This small molecule binds to this protein.
Small molecule (SMILES): O=C1Oc2ccccc2C(=O)C1CC1C(=O)Oc2ccccc2C1=O

Sequence of chain 1.B:
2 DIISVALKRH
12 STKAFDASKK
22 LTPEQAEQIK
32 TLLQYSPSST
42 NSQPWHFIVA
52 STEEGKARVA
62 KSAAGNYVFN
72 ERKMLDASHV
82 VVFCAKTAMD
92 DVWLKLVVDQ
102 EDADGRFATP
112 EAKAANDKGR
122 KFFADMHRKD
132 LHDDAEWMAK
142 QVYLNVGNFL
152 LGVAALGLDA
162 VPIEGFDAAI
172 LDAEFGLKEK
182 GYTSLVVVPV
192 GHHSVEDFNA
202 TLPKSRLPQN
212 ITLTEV

Binding-site contacts:
Ligand atom C5 contacts residue PHE70 of chain 1.A at 3.6 Å (hydrophobic).
Ligand atom C10 contacts residue FMN1 of chain 1.C at 3.8 Å.
Ligand atom C6 contacts residue LYS14 of chain 1.A at 3.5 Å.
Ligand atom C3 contacts residue THR41 of chain 1.B at 3.4 Å.
Ligand atom O38 contacts residue LYS14 of chain 1.A at 3.8 Å.
Ligand atom C5 contacts residue LYS14 of chain 1.A at 4.1 Å.
Ligand atom C10 contacts residue THR41 of chain 1.B at 4.3 Å.
Ligand atom O17 contacts residue PHE124 of chain 1.B at 4.2 Å.
Ligand atom C3 contacts residue FMN1 of chain 1.C at 3.4 Å.
Ligand atom C16 contacts residue PHE70 of chain 1.A at 3.6 Å (hydrophobic).
Ligand atom O5 contacts residue LYS14 of chain 1.A at 3.9 Å.
Ligand atom C16 contacts residue LYS14 of chain 1.A at 3.5 Å.
Ligand atom C14 contacts residue FMN1 of chain 1.C at 4.0 Å.
Ligand atom C5 contacts residue LYS74 of chain 1.A at 3.3 Å.
Ligand atom C2 contacts residue THR41 of chain 1.B at 3.8 Å.
Ligand atom O38 contacts residue FMN1 of chain 1.C at 2.9 Å (h-bond).
Ligand atom C17 contacts residue PHE70 of chain 1.A at 4.3 Å (hydrophobic).
Ligand atom C4 contacts residue THR41 of chain 1.B at 3.2 Å.
Ligand atom C17 contacts residue LYS14 of chain 1.A at 3.9 Å.
Ligand atom C9 contacts residue FMN1 of chain 1.C at 4.0 Å.
Ligand atom O17 contacts residue PHE70 of chain 1.A at 3.6 Å.
Ligand atom C19 contacts residue PHE199 of chain 1.A at 3.9 Å (hydrophobic).
Ligand atom C14 contacts residue LYS14 of chain 1.A at 4.0 Å.
Ligand atom C6 contacts residue FMN1 of chain 1.C at 4.3 Å.
Ligand atom C17 contacts residue PHE199 of chain 1.A at 4.2 Å (hydrophobic).
Ligand atom C16 contacts residue LYS74 of chain 1.A at 3.9 Å.
Ligand atom C18 contacts residue PHE199 of chain 1.A at 3.8 Å (hydrophobic).
Ligand atom O5 contacts residue FMN1 of chain 1.C at 3.2 Å (h-bond).
Ligand atom C2 contacts residue SER40 of chain 1.B at 4.2 Å.
Ligand atom C1 contacts residue PHE124 of chain 1.B at 3.5 Å (hydrophobic).
Ligand atom C1 contacts residue FMN1 of chain 1.C at 3.9 Å.
Ligand atom O38 contacts residue ASN71 of chain 1.A at 4.3 Å.
Ligand atom O16 contacts residue LYS14 of chain 1.A at 3.0 Å (salt-bridge).
Ligand atom C2 contacts residue PHE124 of chain 1.B at 3.7 Å (hydrophobic).
Ligand atom O21 contacts residue PHE199 of chain 1.A at 4.1 Å.
Ligand atom C3 contacts residue SER40 of chain 1.B at 3.5 Å.
Ligand atom O38 contacts residue LYS74 of chain 1.A at 3.9 Å.
Ligand atom C2 contacts residue FMN1 of chain 1.C at 3.8 Å.
Ligand atom C4 contacts residue FMN1 of chain 1.C at 3.4 Å.
Ligand atom C5 contacts residue FMN1 of chain 1.C at 4.0 Å.

Sequence of chain 1.A:
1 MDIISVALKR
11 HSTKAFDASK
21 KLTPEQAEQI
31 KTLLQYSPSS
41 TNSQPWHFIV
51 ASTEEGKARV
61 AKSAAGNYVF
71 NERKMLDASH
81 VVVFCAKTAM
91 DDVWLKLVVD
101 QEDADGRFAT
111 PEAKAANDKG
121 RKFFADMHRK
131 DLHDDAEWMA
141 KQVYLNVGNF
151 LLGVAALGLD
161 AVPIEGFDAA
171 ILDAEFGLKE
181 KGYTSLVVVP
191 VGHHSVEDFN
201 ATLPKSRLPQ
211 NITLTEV